Sequence of chain 1.B:
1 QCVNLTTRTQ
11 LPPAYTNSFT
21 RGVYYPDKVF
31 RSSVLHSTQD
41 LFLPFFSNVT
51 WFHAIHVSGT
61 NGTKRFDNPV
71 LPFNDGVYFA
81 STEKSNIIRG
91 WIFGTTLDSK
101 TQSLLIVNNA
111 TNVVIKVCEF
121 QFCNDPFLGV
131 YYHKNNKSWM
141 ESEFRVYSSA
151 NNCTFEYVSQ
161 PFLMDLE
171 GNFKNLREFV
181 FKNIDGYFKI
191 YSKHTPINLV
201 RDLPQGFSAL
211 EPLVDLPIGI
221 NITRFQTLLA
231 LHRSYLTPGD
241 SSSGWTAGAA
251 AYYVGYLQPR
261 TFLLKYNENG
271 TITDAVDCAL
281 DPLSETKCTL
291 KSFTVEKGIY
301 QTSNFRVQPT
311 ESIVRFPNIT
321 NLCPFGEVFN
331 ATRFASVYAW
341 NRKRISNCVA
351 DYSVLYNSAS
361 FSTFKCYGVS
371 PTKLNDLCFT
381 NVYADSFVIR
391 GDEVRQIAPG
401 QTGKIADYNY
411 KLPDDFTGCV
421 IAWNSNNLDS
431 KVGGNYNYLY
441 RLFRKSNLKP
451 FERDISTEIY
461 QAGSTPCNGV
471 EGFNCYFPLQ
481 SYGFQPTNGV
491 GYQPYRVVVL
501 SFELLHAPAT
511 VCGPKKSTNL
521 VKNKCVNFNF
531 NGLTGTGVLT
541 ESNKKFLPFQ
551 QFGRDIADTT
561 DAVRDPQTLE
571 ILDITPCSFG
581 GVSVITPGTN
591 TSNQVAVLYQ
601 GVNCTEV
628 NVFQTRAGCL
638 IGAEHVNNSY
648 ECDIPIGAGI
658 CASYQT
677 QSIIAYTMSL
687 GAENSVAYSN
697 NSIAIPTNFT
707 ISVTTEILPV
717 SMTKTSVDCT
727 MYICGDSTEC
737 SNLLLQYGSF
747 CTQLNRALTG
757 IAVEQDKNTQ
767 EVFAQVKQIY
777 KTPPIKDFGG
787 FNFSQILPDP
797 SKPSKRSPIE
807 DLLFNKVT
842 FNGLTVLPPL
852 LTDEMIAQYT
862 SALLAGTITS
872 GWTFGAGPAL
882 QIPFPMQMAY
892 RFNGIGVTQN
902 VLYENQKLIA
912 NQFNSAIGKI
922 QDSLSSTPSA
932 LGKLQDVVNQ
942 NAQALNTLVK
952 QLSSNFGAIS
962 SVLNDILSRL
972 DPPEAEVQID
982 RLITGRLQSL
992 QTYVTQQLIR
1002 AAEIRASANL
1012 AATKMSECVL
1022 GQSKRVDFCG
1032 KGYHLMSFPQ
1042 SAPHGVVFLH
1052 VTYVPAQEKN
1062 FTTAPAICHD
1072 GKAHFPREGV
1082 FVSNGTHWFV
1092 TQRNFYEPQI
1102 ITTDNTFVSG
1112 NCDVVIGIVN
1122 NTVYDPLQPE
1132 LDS

The small molecule below binds the protein below.
Small molecule (SMILES): CC(=O)N[C@@H]1[C@@H](O)[C@H](O)[C@@H](CO)O[C@H]1O

Binding-site contacts:
Ligand atom C7 contacts residue ASN644 of chain 1.B at 3.2 Å.
Ligand atom C4 contacts residue ASN644 of chain 1.B at 4.3 Å.
Ligand atom O5 contacts residue ASN644 of chain 1.B at 2.5 Å (h-bond).
Ligand atom C2 contacts residue ASN644 of chain 1.B at 2.5 Å.
Ligand atom O7 contacts residue ASN644 of chain 1.B at 3.9 Å.
Ligand atom C3 contacts residue ASN644 of chain 1.B at 3.8 Å.
Ligand atom C1 contacts residue ASN644 of chain 1.B at 1.4 Å.
Ligand atom C8 contacts residue ASN644 of chain 1.B at 3.7 Å.
Ligand atom N2 contacts residue ASN644 of chain 1.B at 2.8 Å (h-bond).
Ligand atom C6 contacts residue ASN644 of chain 1.B at 4.5 Å.
Ligand atom C5 contacts residue ASN644 of chain 1.B at 3.6 Å.